This protein binds this small molecule.
Small molecule (SMILES): CC(=O)N[C@@H]1[C@@H](O)[C@H](O)[C@@H](CO)O[C@H]1O

Sequence of chain 1.D:
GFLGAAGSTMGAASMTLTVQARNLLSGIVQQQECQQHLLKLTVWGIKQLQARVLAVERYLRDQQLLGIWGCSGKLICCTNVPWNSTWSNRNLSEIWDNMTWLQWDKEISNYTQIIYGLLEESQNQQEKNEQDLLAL

Binding-site contacts:
Ligand atom C3 contacts residue ASN118 of chain 1.D at 3.9 Å.
Ligand atom O7 contacts residue ASN118 of chain 1.D at 4.0 Å.
Ligand atom C7 contacts residue GLU115 of chain 1.D at 4.3 Å.
Ligand atom C7 contacts residue ASN118 of chain 1.D at 3.5 Å.
Ligand atom C7 contacts residue TYR119 of chain 1.D at 4.0 Å (hydrophobic).
Ligand atom O7 contacts residue TYR119 of chain 1.D at 3.7 Å.
Ligand atom C2 contacts residue ASN118 of chain 1.D at 2.6 Å.
Ligand atom C1 contacts residue ASN118 of chain 1.D at 1.5 Å.
Ligand atom C8 contacts residue GLU115 of chain 1.D at 3.1 Å.
Ligand atom O5 contacts residue ASN118 of chain 1.D at 2.4 Å (h-bond).
Ligand atom N2 contacts residue ASN118 of chain 1.D at 2.9 Å (h-bond).
Ligand atom C8 contacts residue TYR119 of chain 1.D at 3.9 Å (hydrophobic).
Ligand atom C4 contacts residue ASN118 of chain 1.D at 4.4 Å.
Ligand atom C5 contacts residue ASN118 of chain 1.D at 3.8 Å.
Ligand atom C8 contacts residue ASN118 of chain 1.D at 3.8 Å.